Sequence of chain 1.H:
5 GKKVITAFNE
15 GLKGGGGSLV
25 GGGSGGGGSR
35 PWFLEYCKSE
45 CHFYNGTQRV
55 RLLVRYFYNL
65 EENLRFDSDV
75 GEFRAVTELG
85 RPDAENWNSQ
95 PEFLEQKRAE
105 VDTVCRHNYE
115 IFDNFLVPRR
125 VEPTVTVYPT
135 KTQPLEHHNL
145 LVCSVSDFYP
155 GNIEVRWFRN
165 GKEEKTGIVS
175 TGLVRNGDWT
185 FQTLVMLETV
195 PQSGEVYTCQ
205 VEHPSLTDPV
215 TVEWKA

Binding-site contacts:
Ligand atom O5 contacts residue ASN78 of chain 1.E at 2.4 Å (h-bond).
Ligand atom C1 contacts residue ASN78 of chain 1.E at 1.4 Å.
Ligand atom C8 contacts residue VAL24 of chain 1.F at 4.1 Å (hydrophobic).
Ligand atom O7 contacts residue ASN78 of chain 1.E at 4.1 Å.
Ligand atom C8 contacts residue VAL173 of chain 1.H at 3.9 Å (hydrophobic).
Ligand atom C2 contacts residue ASN78 of chain 1.E at 2.5 Å.
Ligand atom C7 contacts residue VAL24 of chain 1.F at 4.0 Å (hydrophobic).
Ligand atom N2 contacts residue ASN78 of chain 1.E at 2.9 Å (h-bond).
Ligand atom O7 contacts residue VAL24 of chain 1.F at 3.2 Å.
Ligand atom C3 contacts residue ASN78 of chain 1.E at 3.8 Å.
Ligand atom C5 contacts residue ASN78 of chain 1.E at 3.7 Å.
Ligand atom C4 contacts residue ASN78 of chain 1.E at 4.2 Å.
Ligand atom C7 contacts residue ASN78 of chain 1.E at 3.7 Å.

Sequence of chain 1.F:
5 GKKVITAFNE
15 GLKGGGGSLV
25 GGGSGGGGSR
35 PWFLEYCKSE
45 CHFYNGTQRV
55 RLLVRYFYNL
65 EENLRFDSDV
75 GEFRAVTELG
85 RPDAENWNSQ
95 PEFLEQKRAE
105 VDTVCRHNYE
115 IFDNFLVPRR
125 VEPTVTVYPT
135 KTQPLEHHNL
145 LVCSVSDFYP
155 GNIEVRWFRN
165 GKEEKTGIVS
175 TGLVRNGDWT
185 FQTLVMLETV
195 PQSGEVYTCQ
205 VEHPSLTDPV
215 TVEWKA

Sequence of chain 1.E:
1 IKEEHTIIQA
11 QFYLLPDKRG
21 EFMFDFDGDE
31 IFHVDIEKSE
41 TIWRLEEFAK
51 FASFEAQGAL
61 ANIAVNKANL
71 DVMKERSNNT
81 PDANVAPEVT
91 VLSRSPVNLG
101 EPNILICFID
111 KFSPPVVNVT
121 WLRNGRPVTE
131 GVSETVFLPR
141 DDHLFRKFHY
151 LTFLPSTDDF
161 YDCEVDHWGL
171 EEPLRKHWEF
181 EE

A small-molecule ligand and the protein it binds are described below.
Small molecule (SMILES): CC(=O)N[C@@H]1[C@@H](O)[C@H](O)[C@@H](CO)O[C@H]1O